Sequence of chain 3.A:
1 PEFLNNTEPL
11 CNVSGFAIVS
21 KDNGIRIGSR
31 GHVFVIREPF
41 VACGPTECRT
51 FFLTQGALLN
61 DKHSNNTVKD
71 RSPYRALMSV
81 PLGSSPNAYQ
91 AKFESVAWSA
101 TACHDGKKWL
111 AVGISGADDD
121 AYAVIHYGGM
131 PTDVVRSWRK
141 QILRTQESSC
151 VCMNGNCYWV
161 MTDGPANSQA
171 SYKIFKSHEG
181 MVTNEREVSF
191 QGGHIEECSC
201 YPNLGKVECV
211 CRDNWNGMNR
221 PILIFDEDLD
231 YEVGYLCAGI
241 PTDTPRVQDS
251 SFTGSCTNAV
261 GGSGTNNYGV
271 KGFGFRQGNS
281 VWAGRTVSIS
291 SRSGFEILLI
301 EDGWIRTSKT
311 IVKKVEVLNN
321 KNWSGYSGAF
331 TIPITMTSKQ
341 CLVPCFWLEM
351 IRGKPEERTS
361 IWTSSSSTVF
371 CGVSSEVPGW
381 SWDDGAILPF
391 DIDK

The protein below binds the small molecule below.
Small molecule (SMILES): [H]/N=C(\N)N[C@H]1C=C(C(=O)O)O[C@@H]([C@H](O)[C@H](O)CO)[C@@H]1NC(C)=O

Binding-site contacts:
Ligand atom NE contacts residue ASP70 of chain 3.A at 2.9 Å (salt-bridge).
Ligand atom C1 contacts residue ARG292 of chain 3.A at 3.5 Å.
Ligand atom C9 contacts residue GLU196 of chain 3.A at 3.3 Å.
Ligand atom O6 contacts residue ARG212 of chain 3.A at 3.6 Å (salt-bridge).
Ligand atom NH2 contacts residue ASP70 of chain 3.A at 2.9 Å (salt-bridge).
Ligand atom C3 contacts residue GLU38 of chain 3.A at 3.5 Å.
Ligand atom C11 contacts residue TRP98 of chain 3.A at 3.7 Å (hydrophobic).
Ligand atom C6 contacts residue GLU197 of chain 3.A at 3.6 Å.
Ligand atom NH1 contacts residue GLU147 of chain 3.A at 3.0 Å (salt-bridge).
Ligand atom O1A contacts residue ARG292 of chain 3.A at 2.9 Å (salt-bridge).
Ligand atom O1A contacts residue TYR268 of chain 3.A at 3.5 Å (h-bond).
Ligand atom C3 contacts residue ASP70 of chain 3.A at 3.4 Å.
Ligand atom O10 contacts residue ASP70 of chain 3.A at 3.4 Å.
Ligand atom NH1 contacts residue TRP98 of chain 3.A at 3.2 Å (h-bond).
Ligand atom O1B contacts residue ARG292 of chain 3.A at 2.9 Å (salt-bridge).
Ligand atom C8 contacts residue GLU196 of chain 3.A at 3.5 Å.
Ligand atom C1 contacts residue TYR326 of chain 3.A at 3.0 Å (hydrophobic).
Ligand atom NH2 contacts residue TRP98 of chain 3.A at 2.8 Å (h-bond).
Ligand atom O9 contacts residue GLU196 of chain 3.A at 2.5 Å (salt-bridge).
Ligand atom C2 contacts residue TYR326 of chain 3.A at 2.8 Å (hydrophobic).
Ligand atom C8 contacts residue ARG212 of chain 3.A at 3.7 Å.
Ligand atom C4 contacts residue ASP70 of chain 3.A at 3.5 Å.
Ligand atom C1 contacts residue ARG212 of chain 3.A at 3.7 Å.
Ligand atom O9 contacts residue ARG144 of chain 3.A at 3.4 Å (salt-bridge).
Ligand atom NE contacts residue GLU38 of chain 3.A at 3.3 Å (salt-bridge).
Ligand atom O1B contacts residue TYR326 of chain 3.A at 3.5 Å (h-bond).
Ligand atom C3 contacts residue TYR326 of chain 3.A at 3.0 Å (hydrophobic).
Ligand atom NH2 contacts residue ARG75 of chain 3.A at 3.3 Å (salt-bridge).
Ligand atom CZ contacts residue TRP98 of chain 3.A at 3.4 Å (hydrophobic).
Ligand atom O1B contacts residue ARG37 of chain 3.A at 2.8 Å (salt-bridge).
Ligand atom O8 contacts residue ARG212 of chain 3.A at 3.6 Å.
Ligand atom O6 contacts residue TYR326 of chain 3.A at 3.2 Å (h-bond).
Ligand atom O8 contacts residue GLU196 of chain 3.A at 2.6 Å (salt-bridge).
Ligand atom O1A contacts residue TYR326 of chain 3.A at 3.5 Å (h-bond).
Ligand atom O10 contacts residue ARG71 of chain 3.A at 2.8 Å (salt-bridge).
Ligand atom CZ contacts residue GLU38 of chain 3.A at 3.7 Å.
Ligand atom O1A contacts residue ARG212 of chain 3.A at 3.1 Å (salt-bridge).
Ligand atom C9 contacts residue ASN214 of chain 3.A at 3.6 Å.
Ligand atom O9 contacts residue ALA166 of chain 3.A at 3.5 Å.
Ligand atom O8 contacts residue GLU197 of chain 3.A at 3.7 Å.